This small molecule binds to this protein.
Small molecule (SMILES): NC[C@H]1O[C@H](O[C@H]2[C@H](O)[C@@H](O[C@H]3O[C@H](CO)[C@@H](O)[C@H](N)[C@H]3O)[C@H](N)C[C@@H]2N)[C@H](O)[C@@H](O)[C@@H]1O

Binding-site contacts:
Ligand atom C4 contacts residue TRP271 of chain 1.A at 3.6 Å (hydrophobic).
Ligand atom O6 contacts residue GLU235 of chain 1.A at 4.0 Å.
Ligand atom O11 contacts residue ASP197 of chain 1.A at 3.5 Å (salt-bridge).
Ligand atom C15 contacts residue ASP220 of chain 1.A at 3.2 Å.
Ligand atom C3 contacts residue TRP271 of chain 1.A at 4.0 Å (hydrophobic).
Ligand atom O14 contacts residue ASN196 of chain 1.A at 3.9 Å.
Ligand atom N2 contacts residue GLU235 of chain 1.A at 3.5 Å (salt-bridge).
Ligand atom C1 contacts residue TRP271 of chain 1.A at 3.7 Å (hydrophobic).
Ligand atom C4 contacts residue GLU235 of chain 1.A at 3.6 Å.
Ligand atom N2 contacts residue GLU238 of chain 1.A at 3.6 Å.
Ligand atom C17 contacts residue ASP197 of chain 1.A at 4.0 Å.
Ligand atom C11 contacts residue GLU239 of chain 1.A at 3.7 Å.
Ligand atom O8 contacts residue GLU235 of chain 1.A at 3.2 Å (salt-bridge).
Ligand atom O8 contacts residue GLU238 of chain 1.A at 4.0 Å.
Ligand atom O5 contacts residue TRP271 of chain 1.A at 3.4 Å.
Ligand atom C3 contacts residue GLU235 of chain 1.A at 2.9 Å.
Ligand atom O9 contacts residue GLU235 of chain 1.A at 4.0 Å.
Ligand atom C12 contacts residue SER199 of chain 1.A at 3.8 Å.
Ligand atom N3 contacts residue HIS202 of chain 1.A at 3.6 Å.
Ligand atom C7 contacts residue SER199 of chain 1.A at 3.7 Å.
Ligand atom O7 contacts residue TRP271 of chain 1.A at 3.8 Å.
Ligand atom C7 contacts residue ASP197 of chain 1.A at 3.5 Å.
Ligand atom C16 contacts residue ASP197 of chain 1.A at 4.0 Å.
Ligand atom O13 contacts residue ASP197 of chain 1.A at 3.7 Å.
Ligand atom N3 contacts residue ASP197 of chain 1.A at 3.3 Å (salt-bridge).
Ligand atom C16 contacts residue ASP220 of chain 1.A at 3.4 Å.
Ligand atom C14 contacts residue ASN32 of chain 1.A at 4.0 Å.
Ligand atom C2 contacts residue TRP271 of chain 1.A at 3.5 Å (hydrophobic).
Ligand atom O14 contacts residue ASP220 of chain 1.A at 2.7 Å (salt-bridge).
Ligand atom O10 contacts residue TRP271 of chain 1.A at 3.9 Å.
Ligand atom C15 contacts residue TYR278 of chain 1.A at 3.7 Å (hydrophobic).
Ligand atom C14 contacts residue TYR278 of chain 1.A at 3.4 Å (hydrophobic).
Ligand atom O7 contacts residue GLU235 of chain 1.A at 3.0 Å (salt-bridge).
Ligand atom O14 contacts residue ASP197 of chain 1.A at 3.3 Å (salt-bridge).
Ligand atom N2 contacts residue GLU239 of chain 1.A at 3.0 Å (salt-bridge).
Ligand atom N3 contacts residue SER199 of chain 1.A at 3.0 Å (h-bond).
Ligand atom N4 contacts residue ASP220 of chain 1.A at 3.3 Å (salt-bridge).
Ligand atom C8 contacts residue ASP197 of chain 1.A at 4.0 Å.
Ligand atom N4 contacts residue TYR278 of chain 1.A at 2.8 Å (h-bond).
Ligand atom C12 contacts residue GLU239 of chain 1.A at 3.7 Å.

Sequence of chain 1.A:
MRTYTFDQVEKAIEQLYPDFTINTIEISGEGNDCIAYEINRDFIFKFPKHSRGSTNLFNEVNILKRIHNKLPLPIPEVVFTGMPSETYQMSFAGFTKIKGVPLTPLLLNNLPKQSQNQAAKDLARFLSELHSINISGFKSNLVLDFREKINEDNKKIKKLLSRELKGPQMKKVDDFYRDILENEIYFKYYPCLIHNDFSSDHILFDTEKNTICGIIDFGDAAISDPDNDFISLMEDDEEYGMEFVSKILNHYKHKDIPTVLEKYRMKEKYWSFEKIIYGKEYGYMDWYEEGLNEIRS